Sequence of chain 1.A:
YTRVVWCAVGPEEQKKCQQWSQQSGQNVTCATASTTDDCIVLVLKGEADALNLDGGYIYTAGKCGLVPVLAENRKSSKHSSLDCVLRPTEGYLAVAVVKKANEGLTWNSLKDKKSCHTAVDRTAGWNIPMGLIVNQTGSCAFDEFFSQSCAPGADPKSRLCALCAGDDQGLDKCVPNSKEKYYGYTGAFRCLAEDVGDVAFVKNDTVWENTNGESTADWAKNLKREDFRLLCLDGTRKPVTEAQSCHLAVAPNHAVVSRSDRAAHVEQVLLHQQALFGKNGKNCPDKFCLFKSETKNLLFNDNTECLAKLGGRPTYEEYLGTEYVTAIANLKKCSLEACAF

Binding-site contacts:
Ligand atom C4 contacts residue TYR319 of chain 1.A at 4.0 Å (hydrophobic).
Ligand atom O3 contacts residue VAL250 of chain 1.A at 3.1 Å (h-bond).
Ligand atom C3 contacts residue VAL250 of chain 1.A at 4.0 Å (hydrophobic).
Ligand atom C6 contacts residue THR322 of chain 1.A at 3.3 Å.
Ligand atom O2 contacts residue PRO252 of chain 1.A at 4.2 Å.
Ligand atom C1 contacts residue TYR319 of chain 1.A at 4.2 Å (hydrophobic).
Ligand atom C3 contacts residue GLU318 of chain 1.A at 4.0 Å.
Ligand atom O3 contacts residue PRO252 of chain 1.A at 3.4 Å (h-bond).
Ligand atom O4 contacts residue GLU318 of chain 1.A at 3.4 Å (salt-bridge).
Ligand atom C6 contacts residue VAL250 of chain 1.A at 3.6 Å (hydrophobic).
Ligand atom C2 contacts residue GLU323 of chain 1.A at 4.2 Å.
Ligand atom O6 contacts residue GLU90 of chain 1.A at 4.2 Å.
Ligand atom O6 contacts residue GLY321 of chain 1.A at 3.3 Å.
Ligand atom C2 contacts residue VAL250 of chain 1.A at 3.8 Å (hydrophobic).
Ligand atom O3 contacts residue TYR319 of chain 1.A at 3.0 Å (h-bond).
Ligand atom C1 contacts residue GLU318 of chain 1.A at 3.0 Å.
Ligand atom O3 contacts residue ALA251 of chain 1.A at 3.0 Å (h-bond).
Ligand atom C5 contacts residue GLU318 of chain 1.A at 3.6 Å.
Ligand atom C3 contacts residue GLU318 of chain 1.A at 3.3 Å.
Ligand atom C2 contacts residue GLU318 of chain 1.A at 3.9 Å.
Ligand atom C4 contacts residue GLU318 of chain 1.A at 4.2 Å.
Ligand atom O5 contacts residue GLU318 of chain 1.A at 3.5 Å (salt-bridge).
Ligand atom C3 contacts residue ALA251 of chain 1.A at 4.1 Å (hydrophobic).
Ligand atom C4 contacts residue GLU318 of chain 1.A at 3.3 Å.
Ligand atom C3 contacts residue PRO252 of chain 1.A at 4.0 Å (hydrophobic).
Ligand atom C6 contacts residue GLU90 of chain 1.A at 3.6 Å.
Ligand atom C2 contacts residue TYR319 of chain 1.A at 3.5 Å (hydrophobic).
Ligand atom C1 contacts residue VAL250 of chain 1.A at 3.3 Å (hydrophobic).
Ligand atom O2 contacts residue GLU323 of chain 1.A at 4.0 Å.
Ligand atom O3 contacts residue GLU318 of chain 1.A at 3.8 Å.
Ligand atom O4 contacts residue GLU318 of chain 1.A at 3.8 Å.
Ligand atom O2 contacts residue TYR319 of chain 1.A at 3.1 Å (h-bond).
Ligand atom O1 contacts residue VAL250 of chain 1.A at 3.6 Å.
Ligand atom O3 contacts residue GLY91 of chain 1.A at 4.2 Å.
Ligand atom O6 contacts residue THR322 of chain 1.A at 3.0 Å (h-bond).
Ligand atom O2 contacts residue GLU318 of chain 1.A at 4.1 Å.
Ligand atom O1 contacts residue GLU323 of chain 1.A at 3.4 Å (salt-bridge).
Ligand atom C3 contacts residue TYR319 of chain 1.A at 2.8 Å (hydrophobic).
Ligand atom O6 contacts residue VAL250 of chain 1.A at 4.2 Å.
Ligand atom O3 contacts residue GLU318 of chain 1.A at 3.1 Å (salt-bridge).

The small molecule below binds the protein below.
Small molecule (SMILES): OC[C@H]1O[C@@H](O[C@@H]2[C@H](O)[C@@H](O)[C@H](O[C@H]3[C@H](O)[C@@H](O)[C@@H](O)O[C@@H]3CO)O[C@@H]2CO)[C@H](O)[C@@H](O)[C@@H]1O